The protein below binds the small molecule below.
Small molecule (SMILES): CC(=O)N[C@H]1[C@H](O[C@H]2[C@H](O)[C@@H](NC(C)=O)CO[C@@H]2CO)O[C@H](CO)[C@@H](O)[C@@H]1O

Sequence of chain 1.D:
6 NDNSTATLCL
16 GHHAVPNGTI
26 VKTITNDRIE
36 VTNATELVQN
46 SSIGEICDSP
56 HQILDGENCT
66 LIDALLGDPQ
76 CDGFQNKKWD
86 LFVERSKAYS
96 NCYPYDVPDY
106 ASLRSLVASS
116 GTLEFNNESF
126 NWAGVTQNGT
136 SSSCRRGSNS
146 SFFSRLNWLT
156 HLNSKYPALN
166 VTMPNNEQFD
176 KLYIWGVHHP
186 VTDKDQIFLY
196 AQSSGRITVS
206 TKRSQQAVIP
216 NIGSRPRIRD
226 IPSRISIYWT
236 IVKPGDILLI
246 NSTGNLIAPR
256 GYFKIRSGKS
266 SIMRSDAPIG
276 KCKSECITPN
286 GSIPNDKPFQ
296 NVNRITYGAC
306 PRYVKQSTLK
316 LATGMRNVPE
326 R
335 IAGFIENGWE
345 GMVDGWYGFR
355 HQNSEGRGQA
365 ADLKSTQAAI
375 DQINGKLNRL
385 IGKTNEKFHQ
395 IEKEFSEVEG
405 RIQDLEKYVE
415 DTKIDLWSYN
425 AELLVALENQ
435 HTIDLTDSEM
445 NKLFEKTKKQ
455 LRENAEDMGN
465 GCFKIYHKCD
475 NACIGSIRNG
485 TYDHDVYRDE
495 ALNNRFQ

Binding-site contacts:
Ligand atom C8 contacts residue ALA39 of chain 1.D at 3.2 Å (hydrophobic).
Ligand atom C4 contacts residue ASN38 of chain 1.D at 4.2 Å.
Ligand atom C1 contacts residue ASN38 of chain 1.D at 1.4 Å.
Ligand atom N2 contacts residue ALA39 of chain 1.D at 3.7 Å.
Ligand atom O7 contacts residue ASN38 of chain 1.D at 3.5 Å (h-bond).
Ligand atom N2 contacts residue ASN38 of chain 1.D at 2.6 Å (h-bond).
Ligand atom C7 contacts residue ALA39 of chain 1.D at 3.9 Å (hydrophobic).
Ligand atom O5 contacts residue THR318 of chain 1.D at 4.1 Å.
Ligand atom C2 contacts residue ASN38 of chain 1.D at 2.3 Å.
Ligand atom C3 contacts residue ASN38 of chain 1.D at 3.6 Å.
Ligand atom O5 contacts residue ASN38 of chain 1.D at 2.5 Å (h-bond).
Ligand atom C5 contacts residue ASN38 of chain 1.D at 3.7 Å.
Ligand atom C8 contacts residue ASN38 of chain 1.D at 4.3 Å.
Ligand atom O6 contacts residue ASN378 of chain 1.D at 3.8 Å.
Ligand atom C1 contacts residue THR318 of chain 1.D at 3.5 Å.
Ligand atom O3 contacts residue ASN378 of chain 1.D at 4.2 Å.
Ligand atom C7 contacts residue ASN38 of chain 1.D at 3.2 Å.
Ligand atom O6 contacts residue LEU381 of chain 1.D at 3.8 Å.